Binding-site contacts:
Ligand atom O2 contacts residue SER291 of chain 2.A at 4.0 Å.
Ligand atom O4 contacts residue GLN134 of chain 2.A at 4.1 Å.
Ligand atom O2 contacts residue ALA170 of chain 2.A at 3.6 Å (h-bond).
Ligand atom O4 contacts residue ALA170 of chain 2.A at 4.2 Å.
Ligand atom C4 contacts residue ARG135 of chain 2.A at 4.2 Å.
Ligand atom O4 contacts residue ARG135 of chain 2.A at 3.4 Å.
Ligand atom C6 contacts residue ALA170 of chain 2.A at 4.0 Å (hydrophobic).
Ligand atom C3 contacts residue ARG135 of chain 2.A at 4.3 Å.
Ligand atom O2 contacts residue GLY171 of chain 2.A at 3.8 Å.
Ligand atom C5 contacts residue ALA170 of chain 2.A at 3.8 Å (hydrophobic).
Ligand atom O3 contacts residue ARG135 of chain 2.A at 3.3 Å (salt-bridge).
Ligand atom O3 contacts residue SER291 of chain 2.A at 4.0 Å.
Ligand atom O4 contacts residue LYS292 of chain 2.A at 4.5 Å.
Ligand atom O3 contacts residue TYR139 of chain 2.A at 4.3 Å.
Ligand atom C2 contacts residue ARG135 of chain 2.A at 4.4 Å.

Sequence of chain 2.A:
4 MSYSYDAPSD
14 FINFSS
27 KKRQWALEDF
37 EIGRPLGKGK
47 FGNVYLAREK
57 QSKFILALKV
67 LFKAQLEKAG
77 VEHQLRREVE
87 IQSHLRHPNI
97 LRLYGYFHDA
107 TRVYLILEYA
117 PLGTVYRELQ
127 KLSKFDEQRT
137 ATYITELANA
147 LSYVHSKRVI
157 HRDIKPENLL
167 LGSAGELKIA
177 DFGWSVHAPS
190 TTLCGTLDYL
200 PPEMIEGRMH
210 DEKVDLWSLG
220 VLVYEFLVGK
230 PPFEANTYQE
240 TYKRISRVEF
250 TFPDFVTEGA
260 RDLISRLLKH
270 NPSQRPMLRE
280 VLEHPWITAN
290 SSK

A small-molecule ligand and the protein it binds are described below.
Small molecule (SMILES): OC[C@H]1O[C@H](O[C@H]2O[C@H](CO)[C@@H](O)[C@H](O)[C@H]2O)[C@H](O)[C@@H](O)[C@@H]1O